The protein below binds the small molecule below.
Small molecule (SMILES): CC[C@H]1OC(=O)[C@@](C)(F)C(=O)[C@H](C)[C@@H](O[C@@H]2O[C@H](C)C[C@H](N(C)C)[C@H]2O)[C@H](OC)C[C@@H](C)C(=O)[C@H](C)[C@H]2N(CCCCn3cc(-c4cccc(NC(=O)[C@@H](CCSC)NC(=O)[C@@H](Cc5ccc(O)cc5)NC(=O)[C@@H](CCCCN)NC(=O)[C@H]5CCCN5C(=O)[C@@H](CO)NC(=O)[C@@H](Cc5c[nH]c6ccccc56)NC(=O)CN(CCCCNC(=O)c5cccc(O)c5O)C(=O)c5cccc(O)c5O)c4)nn3)C(=O)O[C@]12C

Sequence of chain 1.H:
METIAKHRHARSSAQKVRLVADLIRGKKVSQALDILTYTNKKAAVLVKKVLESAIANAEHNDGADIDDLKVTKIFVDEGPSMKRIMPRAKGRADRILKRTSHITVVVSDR

Binding-site contacts:
Ligand atom C42 contacts residue LYS90 of chain 1.H at 4.3 Å.
Ligand atom S1 contacts residue LYS90 of chain 1.H at 3.6 Å (salt-bridge).
Ligand atom C57 contacts residue LYS90 of chain 1.H at 4.1 Å.
Ligand atom C51 contacts residue LYS90 of chain 1.H at 4.3 Å.
Ligand atom C49 contacts residue LYS90 of chain 1.H at 4.3 Å.
Ligand atom O2 contacts residue LYS90 of chain 1.H at 4.5 Å.
Ligand atom C59 contacts residue LYS90 of chain 1.H at 4.3 Å.
Ligand atom C53 contacts residue LYS90 of chain 1.H at 4.1 Å.